A small-molecule ligand and the protein it binds are described below.
Small molecule (SMILES): CC(=O)N[C@@H]1[C@@H](O)[C@H](O)[C@@H](CO)O[C@H]1O

Sequence of chain 1.A:
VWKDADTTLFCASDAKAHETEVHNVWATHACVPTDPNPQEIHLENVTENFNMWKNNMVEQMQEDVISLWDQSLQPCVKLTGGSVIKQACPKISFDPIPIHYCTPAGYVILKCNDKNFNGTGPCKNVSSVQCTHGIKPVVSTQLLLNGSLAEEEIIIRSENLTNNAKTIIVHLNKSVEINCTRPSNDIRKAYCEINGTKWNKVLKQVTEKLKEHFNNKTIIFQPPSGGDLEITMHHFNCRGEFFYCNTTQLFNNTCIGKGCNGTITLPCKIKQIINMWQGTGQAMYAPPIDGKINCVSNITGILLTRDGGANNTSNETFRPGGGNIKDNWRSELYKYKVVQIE

Binding-site contacts:
Ligand atom O5 contacts residue ASN179 of chain 1.A at 2.4 Å (h-bond).
Ligand atom C3 contacts residue ASN179 of chain 1.A at 3.8 Å.
Ligand atom C1 contacts residue GLU200 of chain 1.A at 4.0 Å.
Ligand atom C6 contacts residue TYR198 of chain 1.A at 3.7 Å (hydrophobic).
Ligand atom O5 contacts residue THR181 of chain 1.A at 3.9 Å.
Ligand atom O7 contacts residue ASN179 of chain 1.A at 3.9 Å.
Ligand atom N2 contacts residue VAL307 of chain 1.A at 4.4 Å.
Ligand atom C8 contacts residue VAL307 of chain 1.A at 4.3 Å (hydrophobic).
Ligand atom O6 contacts residue TYR198 of chain 1.A at 3.9 Å.
Ligand atom N2 contacts residue ASN179 of chain 1.A at 2.9 Å (h-bond).
Ligand atom C2 contacts residue ASN179 of chain 1.A at 2.5 Å.
Ligand atom C1 contacts residue ASN179 of chain 1.A at 1.4 Å.
Ligand atom O4 contacts residue LYS303 of chain 1.A at 4.4 Å.
Ligand atom O6 contacts residue GLU200 of chain 1.A at 3.3 Å (salt-bridge).
Ligand atom C7 contacts residue ASN179 of chain 1.A at 3.6 Å.
Ligand atom C5 contacts residue GLU200 of chain 1.A at 4.4 Å.
Ligand atom C6 contacts residue THR181 of chain 1.A at 4.3 Å.
Ligand atom C1 contacts residue THR181 of chain 1.A at 4.2 Å.
Ligand atom C6 contacts residue GLU200 of chain 1.A at 4.3 Å.
Ligand atom C5 contacts residue ASN179 of chain 1.A at 3.7 Å.
Ligand atom C4 contacts residue ASN179 of chain 1.A at 4.2 Å.
Ligand atom C5 contacts residue THR181 of chain 1.A at 4.0 Å.
Ligand atom O5 contacts residue GLU200 of chain 1.A at 3.2 Å (salt-bridge).